Sequence of chain 1.F:
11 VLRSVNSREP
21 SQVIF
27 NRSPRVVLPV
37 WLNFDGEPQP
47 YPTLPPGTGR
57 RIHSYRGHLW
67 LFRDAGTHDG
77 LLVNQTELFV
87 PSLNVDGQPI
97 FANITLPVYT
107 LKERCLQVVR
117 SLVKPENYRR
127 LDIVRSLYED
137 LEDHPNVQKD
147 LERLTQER

This protein binds this small molecule.
Small molecule (SMILES): CC(C)(C)CC(=O)N1C[C@H](O)C[C@H]1C(=O)NCc1ccc(-c2cnco2)cc1

Binding-site contacts:
Ligand atom CAX contacts residue ILE58 of chain 1.F at 3.7 Å (hydrophobic).
Ligand atom C contacts residue TYR47 of chain 1.F at 3.5 Å (hydrophobic).
Ligand atom OD1 contacts residue SER60 of chain 1.F at 2.5 Å (h-bond).
Ligand atom CAK contacts residue PRO48 of chain 1.F at 3.2 Å (hydrophobic).
Ligand atom CAK contacts residue ARG56 of chain 1.F at 3.5 Å.
Ligand atom CG contacts residue SER60 of chain 1.F at 3.6 Å.
Ligand atom CD2 contacts residue HIS64 of chain 1.F at 3.8 Å.
Ligand atom CAG contacts residue TYR47 of chain 1.F at 3.6 Å (hydrophobic).
Ligand atom OD1 contacts residue TYR61 of chain 1.F at 3.8 Å.
Ligand atom CB contacts residue TYR47 of chain 1.F at 3.7 Å (hydrophobic).
Ligand atom CAL contacts residue ARG56 of chain 1.F at 3.9 Å.
Ligand atom CAC contacts residue TYR47 of chain 1.F at 3.6 Å (hydrophobic).
Ligand atom CG contacts residue TRP37 of chain 1.F at 3.9 Å (hydrophobic).
Ligand atom OAD contacts residue TYR61 of chain 1.F at 3.7 Å.
Ligand atom CAW contacts residue TYR47 of chain 1.F at 3.7 Å (hydrophobic).
Ligand atom CAC contacts residue TRP37 of chain 1.F at 3.9 Å (hydrophobic).
Ligand atom CAW contacts residue ILE58 of chain 1.F at 3.9 Å (hydrophobic).
Ligand atom NAQ contacts residue PRO48 of chain 1.F at 3.8 Å.
Ligand atom C contacts residue HIS59 of chain 1.F at 3.5 Å.
Ligand atom CB contacts residue HIS59 of chain 1.F at 3.4 Å.
Ligand atom CAT contacts residue TYR61 of chain 1.F at 3.8 Å (hydrophobic).
Ligand atom CAV contacts residue TYR47 of chain 1.F at 3.9 Å (hydrophobic).
Ligand atom CA contacts residue TYR47 of chain 1.F at 3.9 Å (hydrophobic).
Ligand atom CAI contacts residue ILE58 of chain 1.F at 3.5 Å (hydrophobic).
Ligand atom CA contacts residue HIS59 of chain 1.F at 3.2 Å.
Ligand atom CD2 contacts residue TRP37 of chain 1.F at 3.6 Å (hydrophobic).
Ligand atom CG contacts residue HIS64 of chain 1.F at 3.7 Å.
Ligand atom OD1 contacts residue HIS64 of chain 1.F at 2.8 Å (h-bond).
Ligand atom CAM contacts residue HIS59 of chain 1.F at 3.9 Å.
Ligand atom NAR contacts residue HIS59 of chain 1.F at 2.8 Å (h-bond).
Ligand atom N contacts residue TYR47 of chain 1.F at 3.8 Å.
Ligand atom O contacts residue TYR47 of chain 1.F at 2.7 Å (h-bond).
Ligand atom OAS contacts residue PRO48 of chain 1.F at 3.9 Å.
Ligand atom NAQ contacts residue ARG56 of chain 1.F at 2.8 Å (salt-bridge).
Ligand atom CAI contacts residue TYR47 of chain 1.F at 3.5 Å (hydrophobic).
Ligand atom OAS contacts residue TYR47 of chain 1.F at 3.8 Å.
Ligand atom CB contacts residue SER60 of chain 1.F at 3.9 Å.
Ligand atom CG contacts residue TRP66 of chain 1.F at 3.6 Å (hydrophobic).
Ligand atom CB contacts residue TRP66 of chain 1.F at 3.5 Å (hydrophobic).
Ligand atom CD2 contacts residue TYR47 of chain 1.F at 3.6 Å (hydrophobic).